Binding-site contacts:
Ligand atom C6 contacts residue GLU19 of chain 1.A at 3.8 Å.
Ligand atom C1 contacts residue TYR33 of chain 1.A at 3.9 Å (hydrophobic).
Ligand atom O4 contacts residue TYR86 of chain 1.A at 3.7 Å.
Ligand atom O4 contacts residue TYR76 of chain 1.A at 3.9 Å.
Ligand atom C5 contacts residue TYR33 of chain 1.A at 4.0 Å (hydrophobic).
Ligand atom C3 contacts residue TYR86 of chain 1.A at 4.0 Å (hydrophobic).
Ligand atom C2 contacts residue TYR76 of chain 1.A at 3.8 Å (hydrophobic).
Ligand atom O3 contacts residue GLU23 of chain 1.A at 2.7 Å (salt-bridge).
Ligand atom C6 contacts residue TRP88 of chain 1.A at 3.8 Å (hydrophobic).
Ligand atom O2 contacts residue LYS37 of chain 1.A at 3.9 Å.
Ligand atom O3 contacts residue TYR86 of chain 1.A at 2.8 Å (h-bond).
Ligand atom C6 contacts residue HIS42 of chain 1.A at 3.9 Å.
Ligand atom O6 contacts residue TYR31 of chain 1.A at 4.0 Å.
Ligand atom C3 contacts residue GLU23 of chain 1.A at 3.6 Å.
Ligand atom C1 contacts residue TYR76 of chain 1.A at 3.8 Å (hydrophobic).
Ligand atom O6 contacts residue VAL40 of chain 1.A at 3.8 Å.
Ligand atom O2 contacts residue GLN2 of chain 1.A at 3.9 Å.
Ligand atom O3 contacts residue TRP88 of chain 1.A at 3.9 Å.
Ligand atom O4 contacts residue TYR33 of chain 1.A at 3.8 Å.
Ligand atom O3 contacts residue TRP5 of chain 1.A at 4.0 Å.
Ligand atom O4 contacts residue TYR76 of chain 1.A at 2.7 Å (h-bond).
Ligand atom O1 contacts residue LYS37 of chain 1.A at 3.8 Å.
Ligand atom C4 contacts residue TYR76 of chain 1.A at 3.8 Å (hydrophobic).
Ligand atom C6 contacts residue VAL40 of chain 1.A at 3.7 Å (hydrophobic).
Ligand atom C3 contacts residue TYR33 of chain 1.A at 3.8 Å (hydrophobic).
Ligand atom C4 contacts residue TRP88 of chain 1.A at 3.8 Å (hydrophobic).
Ligand atom C3 contacts residue TRP88 of chain 1.A at 3.9 Å (hydrophobic).
Ligand atom O6 contacts residue LYS37 of chain 1.A at 3.8 Å.
Ligand atom O2 contacts residue TYR31 of chain 1.A at 3.1 Å.
Ligand atom O3 contacts residue TYR31 of chain 1.A at 3.8 Å.
Ligand atom C5 contacts residue TRP88 of chain 1.A at 4.0 Å (hydrophobic).
Ligand atom O2 contacts residue GLU23 of chain 1.A at 3.7 Å.
Ligand atom O6 contacts residue GLU19 of chain 1.A at 2.9 Å (salt-bridge).
Ligand atom O3 contacts residue LYS37 of chain 1.A at 3.1 Å (salt-bridge).
Ligand atom C2 contacts residue TYR31 of chain 1.A at 3.8 Å (hydrophobic).
Ligand atom O5 contacts residue TYR76 of chain 1.A at 3.2 Å (h-bond).
Ligand atom C5 contacts residue TYR76 of chain 1.A at 3.9 Å (hydrophobic).
Ligand atom C4 contacts residue HIS42 of chain 1.A at 3.8 Å.
Ligand atom O4 contacts residue HIS42 of chain 1.A at 2.9 Å (h-bond).
Ligand atom O5 contacts residue TYR33 of chain 1.A at 3.4 Å (h-bond).

Sequence of chain 1.A:
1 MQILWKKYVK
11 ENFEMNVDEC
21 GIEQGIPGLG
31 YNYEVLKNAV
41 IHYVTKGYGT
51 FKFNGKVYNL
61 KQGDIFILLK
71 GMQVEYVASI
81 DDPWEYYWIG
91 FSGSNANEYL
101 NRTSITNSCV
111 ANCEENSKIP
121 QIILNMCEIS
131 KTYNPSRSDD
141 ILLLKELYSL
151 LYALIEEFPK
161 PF

A small-molecule ligand and the protein it binds are described below.
Small molecule (SMILES): OC[C@H]1O[C@@H](O[C@@H]2[C@@H](CO)O[C@](O)(CO)[C@H]2O)[C@H](O)[C@@H](O)[C@H]1O